Sequence of chain 1.H:
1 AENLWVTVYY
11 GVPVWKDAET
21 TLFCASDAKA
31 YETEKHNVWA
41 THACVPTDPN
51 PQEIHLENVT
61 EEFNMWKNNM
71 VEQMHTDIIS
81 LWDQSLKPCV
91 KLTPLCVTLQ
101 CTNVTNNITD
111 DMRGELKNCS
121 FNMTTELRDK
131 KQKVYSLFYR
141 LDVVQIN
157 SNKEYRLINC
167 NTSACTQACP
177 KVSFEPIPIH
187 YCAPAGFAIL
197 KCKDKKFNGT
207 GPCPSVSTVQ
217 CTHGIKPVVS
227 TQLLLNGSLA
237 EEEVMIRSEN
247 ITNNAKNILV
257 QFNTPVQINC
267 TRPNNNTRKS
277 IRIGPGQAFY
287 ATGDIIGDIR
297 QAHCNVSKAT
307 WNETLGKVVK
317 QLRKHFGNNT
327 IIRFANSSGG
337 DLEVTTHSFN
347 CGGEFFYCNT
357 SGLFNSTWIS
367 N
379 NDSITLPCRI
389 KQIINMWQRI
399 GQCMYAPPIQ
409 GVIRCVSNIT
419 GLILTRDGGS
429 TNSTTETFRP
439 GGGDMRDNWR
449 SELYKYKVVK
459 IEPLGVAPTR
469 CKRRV

A small-molecule ligand and the protein it binds are described below.
Small molecule (SMILES): CC(=O)N[C@H]1[C@H](O[C@H]2[C@H](O)[C@@H](NC(C)=O)CO[C@@H]2CO)O[C@H](CO)[C@@H](O[C@@H]2O[C@H](CO)[C@@H](O)[C@H](O)[C@@H]2O)[C@@H]1O

Binding-site contacts:
Ligand atom O3 contacts residue HIS299 of chain 1.H at 3.9 Å.
Ligand atom C5 contacts residue THR383 of chain 1.H at 3.8 Å.
Ligand atom N2 contacts residue ASN301 of chain 1.H at 2.7 Å (h-bond).
Ligand atom C1 contacts residue SER381 of chain 1.H at 4.5 Å.
Ligand atom C1 contacts residue ASN301 of chain 1.H at 1.4 Å.
Ligand atom C3 contacts residue ASN301 of chain 1.H at 3.7 Å.
Ligand atom C7 contacts residue ASN301 of chain 1.H at 3.4 Å.
Ligand atom C5 contacts residue SER381 of chain 1.H at 4.4 Å.
Ligand atom C2 contacts residue ASN301 of chain 1.H at 2.4 Å.
Ligand atom C7 contacts residue ASN265 of chain 1.H at 4.5 Å.
Ligand atom C8 contacts residue ASN265 of chain 1.H at 3.5 Å.
Ligand atom C6 contacts residue SER381 of chain 1.H at 4.2 Å.
Ligand atom C4 contacts residue ASN301 of chain 1.H at 4.3 Å.
Ligand atom C6 contacts residue THR383 of chain 1.H at 4.1 Å.
Ligand atom O5 contacts residue THR383 of chain 1.H at 4.5 Å.
Ligand atom C8 contacts residue THR267 of chain 1.H at 3.7 Å.
Ligand atom O5 contacts residue SER381 of chain 1.H at 3.7 Å.
Ligand atom O5 contacts residue ASN301 of chain 1.H at 2.5 Å (h-bond).
Ligand atom O7 contacts residue ASN301 of chain 1.H at 3.8 Å.
Ligand atom O7 contacts residue ARG412 of chain 1.H at 3.9 Å.
Ligand atom N2 contacts residue HIS299 of chain 1.H at 4.0 Å.
Ligand atom C8 contacts residue ARG412 of chain 1.H at 3.4 Å.
Ligand atom C3 contacts residue HIS299 of chain 1.H at 3.9 Å.
Ligand atom C5 contacts residue ASN301 of chain 1.H at 3.8 Å.
Ligand atom C8 contacts residue ASN301 of chain 1.H at 4.4 Å.
Ligand atom C7 contacts residue ARG412 of chain 1.H at 4.2 Å.